Sequence of chain 1.C:
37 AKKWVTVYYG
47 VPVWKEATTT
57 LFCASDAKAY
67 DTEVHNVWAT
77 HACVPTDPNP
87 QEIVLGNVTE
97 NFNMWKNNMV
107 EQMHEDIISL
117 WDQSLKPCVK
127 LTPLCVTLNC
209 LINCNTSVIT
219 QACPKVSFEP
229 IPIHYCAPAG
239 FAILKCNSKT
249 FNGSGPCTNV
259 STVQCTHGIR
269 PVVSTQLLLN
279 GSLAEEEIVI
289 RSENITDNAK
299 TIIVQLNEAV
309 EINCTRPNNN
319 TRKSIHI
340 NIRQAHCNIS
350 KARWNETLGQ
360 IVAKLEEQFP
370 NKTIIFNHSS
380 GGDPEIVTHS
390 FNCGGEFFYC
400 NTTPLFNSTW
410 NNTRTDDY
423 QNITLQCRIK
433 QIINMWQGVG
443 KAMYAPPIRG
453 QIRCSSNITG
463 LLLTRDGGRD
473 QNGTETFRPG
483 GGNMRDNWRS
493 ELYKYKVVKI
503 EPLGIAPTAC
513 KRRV

Binding-site contacts:
Ligand atom C5 contacts residue ASN311 of chain 1.C at 3.6 Å.
Ligand atom C3 contacts residue ASN311 of chain 1.C at 3.6 Å.
Ligand atom C8 contacts residue ILE348 of chain 1.C at 3.9 Å (hydrophobic).
Ligand atom C6 contacts residue NAG2 of chain 1.Y at 3.7 Å.
Ligand atom C2 contacts residue ASN311 of chain 1.C at 2.3 Å.
Ligand atom O5 contacts residue ASN311 of chain 1.C at 2.4 Å (h-bond).
Ligand atom N2 contacts residue ASN311 of chain 1.C at 2.8 Å (h-bond).
Ligand atom O5 contacts residue NAG2 of chain 1.Y at 3.8 Å.
Ligand atom C4 contacts residue ASN311 of chain 1.C at 4.2 Å.
Ligand atom O7 contacts residue NAG2 of chain 1.Z at 4.0 Å.
Ligand atom O7 contacts residue NAG1 of chain 1.Y at 3.5 Å.
Ligand atom O7 contacts residue ASN311 of chain 1.C at 3.4 Å (h-bond).
Ligand atom N2 contacts residue GLU309 of chain 1.C at 4.2 Å.
Ligand atom C8 contacts residue NAG2 of chain 1.Z at 3.6 Å.
Ligand atom C8 contacts residue ASN347 of chain 1.C at 3.2 Å.
Ligand atom C7 contacts residue NAG2 of chain 1.Z at 4.2 Å.
Ligand atom O7 contacts residue ASN347 of chain 1.C at 4.4 Å.
Ligand atom C7 contacts residue ASN347 of chain 1.C at 4.2 Å.
Ligand atom C7 contacts residue ASN311 of chain 1.C at 3.3 Å.
Ligand atom C4 contacts residue NAG2 of chain 1.Y at 3.9 Å.
Ligand atom C8 contacts residue ASN311 of chain 1.C at 4.3 Å.
Ligand atom C5 contacts residue NAG2 of chain 1.Y at 3.8 Å.
Ligand atom C1 contacts residue ASN311 of chain 1.C at 1.4 Å.
Ligand atom O6 contacts residue NAG2 of chain 1.Y at 4.2 Å.
Ligand atom C8 contacts residue GLU309 of chain 1.C at 3.7 Å.
Ligand atom C8 contacts residue SER349 of chain 1.C at 3.5 Å.

The protein below binds the small molecule below.
Small molecule (SMILES): CC(=O)N[C@H]1[C@H](O[C@H]2[C@H](O)[C@@H](NC(C)=O)CO[C@@H]2CO)O[C@H](CO)[C@@H](O)[C@@H]1O